Sequence of chain 2.B:
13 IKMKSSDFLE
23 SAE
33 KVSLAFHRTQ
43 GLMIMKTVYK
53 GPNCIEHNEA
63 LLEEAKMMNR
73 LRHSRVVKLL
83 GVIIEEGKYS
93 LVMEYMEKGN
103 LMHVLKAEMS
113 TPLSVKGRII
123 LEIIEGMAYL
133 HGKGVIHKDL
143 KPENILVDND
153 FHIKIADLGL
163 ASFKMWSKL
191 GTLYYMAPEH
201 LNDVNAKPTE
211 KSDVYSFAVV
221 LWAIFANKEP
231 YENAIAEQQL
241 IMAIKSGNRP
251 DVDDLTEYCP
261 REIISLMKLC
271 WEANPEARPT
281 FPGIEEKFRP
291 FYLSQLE

Binding-site contacts:
Ligand atom O1 contacts residue MET95 of chain 2.B at 3.6 Å.
Ligand atom N2 contacts residue LEU162 of chain 2.B at 4.0 Å.
Ligand atom C15 contacts residue ASP159 of chain 2.B at 3.9 Å.
Ligand atom C11 contacts residue VAL78 of chain 2.B at 3.5 Å (hydrophobic).
Ligand atom O3 contacts residue LEU93 of chain 2.B at 3.4 Å.
Ligand atom C20 contacts residue ASP159 of chain 2.B at 3.4 Å.
Ligand atom N2 contacts residue LYS48 of chain 2.B at 3.6 Å.
Ligand atom O1 contacts residue ASP159 of chain 2.B at 4.0 Å.
Ligand atom C17 contacts residue LEU73 of chain 2.B at 3.4 Å (hydrophobic).
Ligand atom N18 contacts residue ALA158 of chain 2.B at 3.6 Å.
Ligand atom O3 contacts residue MET95 of chain 2.B at 3.1 Å.
Ligand atom C10 contacts residue ASP159 of chain 2.B at 3.9 Å.
Ligand atom C4 contacts residue MET95 of chain 2.B at 3.8 Å (hydrophobic).
Ligand atom C14 contacts residue HIS139 of chain 2.B at 3.4 Å.
Ligand atom N8 contacts residue VAL79 of chain 2.B at 3.4 Å (h-bond).
Ligand atom O1 contacts residue LYS48 of chain 2.B at 3.1 Å.
Ligand atom C10 contacts residue VAL79 of chain 2.B at 3.7 Å (hydrophobic).
Ligand atom C12 contacts residue VAL78 of chain 2.B at 4.1 Å (hydrophobic).
Ligand atom O1 contacts residue LEU160 of chain 2.B at 3.6 Å.
Ligand atom O3 contacts residue LYS48 of chain 2.B at 3.2 Å.
Ligand atom C11 contacts residue VAL79 of chain 2.B at 3.5 Å (hydrophobic).
Ligand atom C6 contacts residue LEU81 of chain 2.B at 4.0 Å (hydrophobic).
Ligand atom N18 contacts residue ASP159 of chain 2.B at 2.9 Å (salt-bridge).
Ligand atom C15 contacts residue VAL137 of chain 2.B at 3.7 Å (hydrophobic).
Ligand atom C13 contacts residue ILE157 of chain 2.B at 4.0 Å (hydrophobic).
Ligand atom C13 contacts residue ASP159 of chain 2.B at 3.7 Å.
Ligand atom C5 contacts residue MET95 of chain 2.B at 4.1 Å (hydrophobic).
Ligand atom C11 contacts residue ALA158 of chain 2.B at 4.1 Å (hydrophobic).
Ligand atom C16 contacts residue LEU73 of chain 2.B at 3.5 Å (hydrophobic).
Ligand atom C19 contacts residue ASP159 of chain 2.B at 3.8 Å.
Ligand atom C11 contacts residue ILE157 of chain 2.B at 3.6 Å (hydrophobic).
Ligand atom O1 contacts residue LEU162 of chain 2.B at 4.0 Å.
Ligand atom C14 contacts residue ASP159 of chain 2.B at 3.7 Å.
Ligand atom C7 contacts residue VAL79 of chain 2.B at 4.1 Å (hydrophobic).
Ligand atom N2 contacts residue MET95 of chain 2.B at 3.3 Å.
Ligand atom C12 contacts residue ASP159 of chain 2.B at 4.1 Å.
Ligand atom C16 contacts residue SER164 of chain 2.B at 3.7 Å.
Ligand atom C15 contacts residue SER164 of chain 2.B at 3.8 Å.
Ligand atom C14 contacts residue LEU132 of chain 2.B at 4.0 Å (hydrophobic).
Ligand atom C13 contacts residue ALA158 of chain 2.B at 3.6 Å (hydrophobic).

A protein and the small-molecule ligand that binds it are described below.
Small molecule (SMILES): O=[N+]([O-])c1ccc2[nH]c(Cc3ccccc3)nc2c1